The protein below binds the small molecule below.
Small molecule (SMILES): CC(=O)N[C@@H]1[C@@H](O)[C@H](O)[C@@H](CO)O[C@H]1O

Sequence of chain 1.A:
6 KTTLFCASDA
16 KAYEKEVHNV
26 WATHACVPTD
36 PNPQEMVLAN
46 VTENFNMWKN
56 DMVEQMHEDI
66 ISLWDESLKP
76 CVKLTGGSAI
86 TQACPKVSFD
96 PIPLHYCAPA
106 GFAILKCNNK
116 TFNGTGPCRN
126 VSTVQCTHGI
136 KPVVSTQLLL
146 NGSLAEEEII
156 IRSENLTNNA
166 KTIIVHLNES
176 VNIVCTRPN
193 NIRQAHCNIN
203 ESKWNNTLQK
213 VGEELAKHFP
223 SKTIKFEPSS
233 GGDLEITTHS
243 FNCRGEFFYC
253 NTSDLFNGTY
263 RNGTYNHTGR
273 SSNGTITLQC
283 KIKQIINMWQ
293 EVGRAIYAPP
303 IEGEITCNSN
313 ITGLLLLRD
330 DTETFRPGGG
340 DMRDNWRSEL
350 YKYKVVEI

Binding-site contacts:
Ligand atom C2 contacts residue GLU153 of chain 1.A at 4.4 Å.
Ligand atom O6 contacts residue GLU216 of chain 1.A at 2.8 Å (salt-bridge).
Ligand atom O6 contacts residue LYS212 of chain 1.A at 3.7 Å.
Ligand atom C3 contacts residue LYS212 of chain 1.A at 4.0 Å.
Ligand atom C5 contacts residue LYS212 of chain 1.A at 3.6 Å.
Ligand atom C4 contacts residue LYS212 of chain 1.A at 3.9 Å.
Ligand atom O5 contacts residue GLU153 of chain 1.A at 3.0 Å.
Ligand atom O5 contacts residue ILE154 of chain 1.A at 2.9 Å (h-bond).
Ligand atom C7 contacts residue ASN173 of chain 1.A at 3.4 Å.
Ligand atom C8 contacts residue ASN173 of chain 1.A at 3.6 Å.
Ligand atom C6 contacts residue LYS212 of chain 1.A at 4.3 Å.
Ligand atom C1 contacts residue ASN173 of chain 1.A at 1.4 Å.
Ligand atom O3 contacts residue LYS212 of chain 1.A at 4.2 Å.
Ligand atom O6 contacts residue GLU153 of chain 1.A at 4.3 Å.
Ligand atom C6 contacts residue ILE154 of chain 1.A at 3.0 Å (hydrophobic).
Ligand atom O6 contacts residue ILE154 of chain 1.A at 4.2 Å.
Ligand atom C3 contacts residue ASN173 of chain 1.A at 3.8 Å.
Ligand atom C1 contacts residue GLU153 of chain 1.A at 3.9 Å.
Ligand atom N2 contacts residue ASN173 of chain 1.A at 2.8 Å (h-bond).
Ligand atom O7 contacts residue ASN173 of chain 1.A at 4.3 Å.
Ligand atom C1 contacts residue ILE154 of chain 1.A at 4.0 Å (hydrophobic).
Ligand atom C2 contacts residue ASN173 of chain 1.A at 2.4 Å.
Ligand atom C6 contacts residue GLU216 of chain 1.A at 3.1 Å.
Ligand atom C4 contacts residue GLU153 of chain 1.A at 4.1 Å.
Ligand atom O4 contacts residue LYS212 of chain 1.A at 3.0 Å.
Ligand atom O5 contacts residue ASN173 of chain 1.A at 2.4 Å (h-bond).
Ligand atom O4 contacts residue GLU215 of chain 1.A at 4.4 Å.
Ligand atom C5 contacts residue ILE154 of chain 1.A at 3.5 Å (hydrophobic).
Ligand atom C5 contacts residue GLU153 of chain 1.A at 3.7 Å.
Ligand atom N2 contacts residue GLU174 of chain 1.A at 4.0 Å.
Ligand atom C5 contacts residue ASN173 of chain 1.A at 3.6 Å.
Ligand atom C4 contacts residue ASN173 of chain 1.A at 4.2 Å.
Ligand atom C6 contacts residue GLU153 of chain 1.A at 3.2 Å.